Sequence of chain 1.B:
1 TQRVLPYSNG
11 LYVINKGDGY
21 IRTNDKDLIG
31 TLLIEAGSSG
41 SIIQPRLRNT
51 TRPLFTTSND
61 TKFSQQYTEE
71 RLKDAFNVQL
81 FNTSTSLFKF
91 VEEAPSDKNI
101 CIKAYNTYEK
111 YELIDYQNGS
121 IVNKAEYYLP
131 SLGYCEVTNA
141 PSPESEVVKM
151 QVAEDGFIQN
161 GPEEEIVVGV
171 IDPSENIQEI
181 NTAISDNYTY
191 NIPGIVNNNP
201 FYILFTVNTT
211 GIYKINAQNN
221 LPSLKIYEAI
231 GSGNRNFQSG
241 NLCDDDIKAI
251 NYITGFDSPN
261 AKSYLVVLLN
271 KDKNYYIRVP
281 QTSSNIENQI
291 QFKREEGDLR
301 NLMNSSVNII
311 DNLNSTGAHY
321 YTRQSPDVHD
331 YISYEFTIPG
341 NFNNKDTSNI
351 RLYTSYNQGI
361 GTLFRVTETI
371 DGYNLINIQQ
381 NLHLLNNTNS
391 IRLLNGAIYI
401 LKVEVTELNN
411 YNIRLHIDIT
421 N

Binding-site contacts:
Ligand atom O1B contacts residue TYR320 of chain 1.B at 3.2 Å.
Ligand atom O9 contacts residue ALA261 of chain 1.B at 4.4 Å.
Ligand atom C9 contacts residue TYR321 of chain 1.B at 4.2 Å (hydrophobic).
Ligand atom O8 contacts residue TYR321 of chain 1.B at 4.0 Å.
Ligand atom C10 contacts residue TYR321 of chain 1.B at 4.2 Å (hydrophobic).
Ligand atom C3 contacts residue TYR320 of chain 1.B at 3.8 Å (hydrophobic).
Ligand atom C6 contacts residue TYR321 of chain 1.B at 4.3 Å (hydrophobic).
Ligand atom O8 contacts residue THR322 of chain 1.B at 4.4 Å.
Ligand atom O9 contacts residue ARG323 of chain 1.B at 3.0 Å (salt-bridge).
Ligand atom C11 contacts residue HIS319 of chain 1.B at 4.0 Å.
Ligand atom N5 contacts residue ASN312 of chain 1.B at 4.1 Å.
Ligand atom N5 contacts residue TYR321 of chain 1.B at 4.0 Å.
Ligand atom C7 contacts residue TYR321 of chain 1.B at 3.9 Å (hydrophobic).
Ligand atom C11 contacts residue ASN312 of chain 1.B at 3.2 Å.
Ligand atom O1A contacts residue TYR320 of chain 1.B at 4.2 Å.
Ligand atom C9 contacts residue ASN312 of chain 1.B at 4.2 Å.
Ligand atom N5 contacts residue TYR320 of chain 1.B at 2.9 Å (h-bond).
Ligand atom O8 contacts residue ARG323 of chain 1.B at 2.7 Å (salt-bridge).
Ligand atom O10 contacts residue ASN312 of chain 1.B at 3.3 Å (h-bond).
Ligand atom O1B contacts residue TYR321 of chain 1.B at 4.4 Å.
Ligand atom C1 contacts residue THR322 of chain 1.B at 3.5 Å.
Ligand atom O1A contacts residue THR322 of chain 1.B at 2.8 Å (h-bond).
Ligand atom C4 contacts residue TYR320 of chain 1.B at 3.4 Å (hydrophobic).
Ligand atom O4 contacts residue TYR320 of chain 1.B at 3.4 Å.
Ligand atom C6 contacts residue TYR320 of chain 1.B at 3.7 Å (hydrophobic).
Ligand atom O1B contacts residue THR322 of chain 1.B at 2.7 Å (h-bond).
Ligand atom O1A contacts residue TYR321 of chain 1.B at 3.6 Å.
Ligand atom C11 contacts residue TYR320 of chain 1.B at 4.1 Å (hydrophobic).
Ligand atom C1 contacts residue TYR320 of chain 1.B at 4.2 Å (hydrophobic).
Ligand atom C10 contacts residue ASN312 of chain 1.B at 3.5 Å.
Ligand atom C5 contacts residue TYR320 of chain 1.B at 3.5 Å (hydrophobic).
Ligand atom C8 contacts residue TYR321 of chain 1.B at 4.2 Å (hydrophobic).
Ligand atom C7 contacts residue ASN312 of chain 1.B at 3.6 Å.
Ligand atom C1 contacts residue TYR321 of chain 1.B at 4.3 Å (hydrophobic).
Ligand atom O7 contacts residue ASN312 of chain 1.B at 3.1 Å (h-bond).
Ligand atom C11 contacts residue TYR321 of chain 1.B at 3.4 Å (hydrophobic).
Ligand atom C8 contacts residue ARG323 of chain 1.B at 3.9 Å.
Ligand atom O1A contacts residue ARG323 of chain 1.B at 3.9 Å.
Ligand atom C9 contacts residue ARG323 of chain 1.B at 3.4 Å.
Ligand atom C10 contacts residue TYR320 of chain 1.B at 4.0 Å (hydrophobic).

This small molecule binds to this protein.
Small molecule (SMILES): CC(=O)N[C@H]1[C@H]([C@H](O)[C@H](O)CO)O[C@@](OC[C@H]2OC[C@H](O)[C@@H](O)[C@H]2O)(C(=O)O)C[C@@H]1O